Sequence of chain 33.C:
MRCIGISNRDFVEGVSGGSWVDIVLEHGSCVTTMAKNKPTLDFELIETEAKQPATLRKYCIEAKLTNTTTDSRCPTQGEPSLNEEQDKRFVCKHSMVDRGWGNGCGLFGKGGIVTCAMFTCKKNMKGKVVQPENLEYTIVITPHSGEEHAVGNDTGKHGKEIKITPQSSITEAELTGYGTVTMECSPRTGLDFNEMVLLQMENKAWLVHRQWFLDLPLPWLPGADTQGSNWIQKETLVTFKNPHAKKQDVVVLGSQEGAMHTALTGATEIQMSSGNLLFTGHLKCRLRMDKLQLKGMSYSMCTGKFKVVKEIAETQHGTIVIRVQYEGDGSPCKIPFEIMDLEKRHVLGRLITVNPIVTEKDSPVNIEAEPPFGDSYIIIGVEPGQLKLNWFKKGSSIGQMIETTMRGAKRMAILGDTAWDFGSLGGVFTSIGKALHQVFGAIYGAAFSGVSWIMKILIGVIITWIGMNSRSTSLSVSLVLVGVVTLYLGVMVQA

Sequence of chain 33.I:
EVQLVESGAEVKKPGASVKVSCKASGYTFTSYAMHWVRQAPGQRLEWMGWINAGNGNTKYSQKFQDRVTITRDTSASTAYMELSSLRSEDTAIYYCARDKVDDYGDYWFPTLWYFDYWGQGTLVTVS

The small molecule below binds the protein below.
Small molecule (SMILES): CC(=O)N[C@@H]1[C@@H](O)[C@H](O)[C@@H](CO)O[C@H]1O

Binding-site contacts:
Ligand atom N2 contacts residue ASN67 of chain 33.C at 2.9 Å (h-bond).
Ligand atom C4 contacts residue GLN65 of chain 33.I at 3.3 Å.
Ligand atom O6 contacts residue TYR60 of chain 33.I at 4.2 Å.
Ligand atom C2 contacts residue GLN65 of chain 33.I at 4.4 Å.
Ligand atom C3 contacts residue ASN67 of chain 33.C at 3.8 Å.
Ligand atom C5 contacts residue ASN67 of chain 33.C at 3.7 Å.
Ligand atom O4 contacts residue ASP66 of chain 33.I at 2.7 Å (salt-bridge).
Ligand atom C3 contacts residue GLN65 of chain 33.I at 4.0 Å.
Ligand atom C4 contacts residue ASN67 of chain 33.C at 4.3 Å.
Ligand atom C6 contacts residue GLN65 of chain 33.I at 3.5 Å.
Ligand atom C4 contacts residue ASP66 of chain 33.I at 4.0 Å.
Ligand atom C8 contacts residue PHE90 of chain 33.C at 3.7 Å (hydrophobic).
Ligand atom C2 contacts residue ASN67 of chain 33.C at 2.4 Å.
Ligand atom O5 contacts residue GLN65 of chain 33.I at 3.7 Å.
Ligand atom O7 contacts residue ASN67 of chain 33.C at 4.1 Å.
Ligand atom O5 contacts residue ASN67 of chain 33.C at 2.4 Å (h-bond).
Ligand atom C7 contacts residue ASN67 of chain 33.C at 3.7 Å.
Ligand atom O3 contacts residue GLN65 of chain 33.I at 3.6 Å.
Ligand atom O6 contacts residue GLN65 of chain 33.I at 2.5 Å (h-bond).
Ligand atom C7 contacts residue PHE90 of chain 33.C at 4.4 Å (hydrophobic).
Ligand atom C1 contacts residue ASN67 of chain 33.C at 1.4 Å.
Ligand atom C5 contacts residue GLN65 of chain 33.I at 3.7 Å.
Ligand atom O4 contacts residue GLN65 of chain 33.I at 3.6 Å.
Ligand atom O6 contacts residue ASN67 of chain 33.C at 4.0 Å.